Binding-site contacts:
Ligand atom O05 contacts residue LEU361 of chain 1.D at 3.5 Å.
Ligand atom O10 contacts residue GLN279 of chain 1.D at 3.7 Å.
Ligand atom C39 contacts residue PHE270 of chain 1.D at 3.7 Å (hydrophobic).
Ligand atom C40 contacts residue SER234 of chain 1.D at 3.4 Å.
Ligand atom O06 contacts residue LEU273 of chain 1.D at 3.3 Å.
Ligand atom C14 contacts residue THR274 of chain 1.D at 3.7 Å.
Ligand atom C19 contacts residue THR274 of chain 1.D at 3.5 Å.
Ligand atom C33 contacts residue ASP26 of chain 1.D at 3.6 Å.
Ligand atom C19 contacts residue ARG276 of chain 1.D at 3.8 Å.
Ligand atom C33 contacts residue GLU22 of chain 1.D at 3.5 Å.
Ligand atom O07 contacts residue GLN279 of chain 1.D at 3.5 Å.
Ligand atom C08 contacts residue HIS227 of chain 1.D at 3.7 Å.
Ligand atom C14 contacts residue LEU215 of chain 1.D at 3.7 Å (hydrophobic).
Ligand atom O12 contacts residue ARG359 of chain 1.D at 3.1 Å (salt-bridge).
Ligand atom C30 contacts residue HIS227 of chain 1.D at 3.5 Å.
Ligand atom C28 contacts residue ARG359 of chain 1.D at 3.3 Å.
Ligand atom C06 contacts residue LEU215 of chain 1.D at 3.7 Å (hydrophobic).
Ligand atom C27 contacts residue ARG359 of chain 1.D at 3.2 Å.
Ligand atom C32 contacts residue ASP26 of chain 1.D at 3.5 Å.
Ligand atom O06 contacts residue LEU215 of chain 1.D at 3.7 Å.
Ligand atom C36 contacts residue HIS227 of chain 1.D at 3.7 Å.
Ligand atom C44 contacts residue LEU361 of chain 1.D at 3.8 Å (hydrophobic).
Ligand atom O03 contacts residue ARG276 of chain 1.D at 2.9 Å (salt-bridge).
Ligand atom C41 contacts residue SER234 of chain 1.D at 3.5 Å.
Ligand atom C42 contacts residue VAL23 of chain 1.D at 3.4 Å (hydrophobic).
Ligand atom C07 contacts residue ASP224 of chain 1.D at 3.6 Å.
Ligand atom O07 contacts residue THR274 of chain 1.D at 3.5 Å (h-bond).
Ligand atom O06 contacts residue THR274 of chain 1.D at 2.9 Å (h-bond).
Ligand atom C39 contacts residue ALA231 of chain 1.D at 3.8 Å (hydrophobic).
Ligand atom C13 contacts residue PHE270 of chain 1.D at 3.5 Å (hydrophobic).
Ligand atom O13 contacts residue PRO358 of chain 1.D at 3.7 Å.
Ligand atom C44 contacts residue GLY360 of chain 1.D at 3.4 Å.
Ligand atom C07 contacts residue LEU215 of chain 1.D at 3.7 Å (hydrophobic).
Ligand atom C16 contacts residue THR274 of chain 1.D at 3.6 Å.
Ligand atom C41 contacts residue GLU27 of chain 1.D at 3.6 Å.
Ligand atom O13 contacts residue ARG359 of chain 1.D at 2.7 Å (salt-bridge).
Ligand atom C15 contacts residue PRO272 of chain 1.D at 3.4 Å (hydrophobic).
Ligand atom C41 contacts residue VAL23 of chain 1.D at 3.4 Å (hydrophobic).
Ligand atom C34 contacts residue GLU22 of chain 1.D at 3.8 Å.
Ligand atom O14 contacts residue HIS227 of chain 1.D at 2.7 Å (h-bond).

Sequence of chain 1.D:
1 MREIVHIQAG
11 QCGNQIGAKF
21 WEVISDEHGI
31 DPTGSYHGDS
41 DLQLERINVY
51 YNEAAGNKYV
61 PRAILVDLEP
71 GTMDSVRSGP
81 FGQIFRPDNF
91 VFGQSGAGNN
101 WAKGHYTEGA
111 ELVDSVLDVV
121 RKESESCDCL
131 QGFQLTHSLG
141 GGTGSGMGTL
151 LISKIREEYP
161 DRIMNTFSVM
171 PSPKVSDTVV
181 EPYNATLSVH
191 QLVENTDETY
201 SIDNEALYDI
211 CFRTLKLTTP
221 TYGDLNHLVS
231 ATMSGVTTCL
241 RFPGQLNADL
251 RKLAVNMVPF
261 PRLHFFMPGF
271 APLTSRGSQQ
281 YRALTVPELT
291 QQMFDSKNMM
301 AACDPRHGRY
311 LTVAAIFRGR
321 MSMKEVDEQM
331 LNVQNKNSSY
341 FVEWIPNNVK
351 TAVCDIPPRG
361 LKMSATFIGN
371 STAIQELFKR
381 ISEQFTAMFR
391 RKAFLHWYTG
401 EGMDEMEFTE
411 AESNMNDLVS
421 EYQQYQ

A small-molecule ligand and the protein it binds are described below.
Small molecule (SMILES): CC(=O)O[C@H]1C(=O)[C@@]2(C)[C@H]([C@H](OC(=O)c3ccccc3)[C@]3(O)C[C@H](OC(=O)[C@H](O)[C@@H](NC(=O)c4ccccc4)c4ccccc4)C(C)=C1C3(C)C)[C@]1(OC(C)=O)CO[C@@H]1C[C@@H]2O